A small-molecule ligand and the protein it binds are described below.
Small molecule (SMILES): CC(=O)N[C@H]1[C@H](O[C@H]2[C@H](O)[C@@H](NC(C)=O)CO[C@@H]2CO)O[C@H](CO)[C@@H](O)[C@@H]1O

Binding-site contacts:
Ligand atom C5 contacts residue ASN873 of chain 1.A at 3.7 Å.
Ligand atom N2 contacts residue ASN873 of chain 1.A at 2.9 Å (h-bond).
Ligand atom C5 contacts residue LEU876 of chain 1.A at 3.9 Å (hydrophobic).
Ligand atom C4 contacts residue ASN873 of chain 1.A at 4.3 Å.
Ligand atom O5 contacts residue LEU876 of chain 1.A at 3.9 Å.
Ligand atom C1 contacts residue THR875 of chain 1.A at 4.2 Å.
Ligand atom O6 contacts residue GLN1012 of chain 1.A at 3.4 Å (h-bond).
Ligand atom C2 contacts residue ASN873 of chain 1.A at 2.5 Å.
Ligand atom C8 contacts residue LEU876 of chain 1.A at 4.3 Å (hydrophobic).
Ligand atom C8 contacts residue GLN1012 of chain 1.A at 3.4 Å.
Ligand atom O7 contacts residue ASN873 of chain 1.A at 3.1 Å (h-bond).
Ligand atom C1 contacts residue ASN873 of chain 1.A at 1.4 Å.
Ligand atom O6 contacts residue LEU876 of chain 1.A at 4.2 Å.
Ligand atom C7 contacts residue ASN873 of chain 1.A at 3.2 Å.
Ligand atom C6 contacts residue LEU876 of chain 1.A at 3.7 Å (hydrophobic).
Ligand atom C6 contacts residue GLN1012 of chain 1.A at 3.4 Å.
Ligand atom C8 contacts residue ASN873 of chain 1.A at 4.3 Å.
Ligand atom C3 contacts residue ASN873 of chain 1.A at 3.8 Å.
Ligand atom O5 contacts residue ASN873 of chain 1.A at 2.4 Å (h-bond).

Sequence of chain 1.A:
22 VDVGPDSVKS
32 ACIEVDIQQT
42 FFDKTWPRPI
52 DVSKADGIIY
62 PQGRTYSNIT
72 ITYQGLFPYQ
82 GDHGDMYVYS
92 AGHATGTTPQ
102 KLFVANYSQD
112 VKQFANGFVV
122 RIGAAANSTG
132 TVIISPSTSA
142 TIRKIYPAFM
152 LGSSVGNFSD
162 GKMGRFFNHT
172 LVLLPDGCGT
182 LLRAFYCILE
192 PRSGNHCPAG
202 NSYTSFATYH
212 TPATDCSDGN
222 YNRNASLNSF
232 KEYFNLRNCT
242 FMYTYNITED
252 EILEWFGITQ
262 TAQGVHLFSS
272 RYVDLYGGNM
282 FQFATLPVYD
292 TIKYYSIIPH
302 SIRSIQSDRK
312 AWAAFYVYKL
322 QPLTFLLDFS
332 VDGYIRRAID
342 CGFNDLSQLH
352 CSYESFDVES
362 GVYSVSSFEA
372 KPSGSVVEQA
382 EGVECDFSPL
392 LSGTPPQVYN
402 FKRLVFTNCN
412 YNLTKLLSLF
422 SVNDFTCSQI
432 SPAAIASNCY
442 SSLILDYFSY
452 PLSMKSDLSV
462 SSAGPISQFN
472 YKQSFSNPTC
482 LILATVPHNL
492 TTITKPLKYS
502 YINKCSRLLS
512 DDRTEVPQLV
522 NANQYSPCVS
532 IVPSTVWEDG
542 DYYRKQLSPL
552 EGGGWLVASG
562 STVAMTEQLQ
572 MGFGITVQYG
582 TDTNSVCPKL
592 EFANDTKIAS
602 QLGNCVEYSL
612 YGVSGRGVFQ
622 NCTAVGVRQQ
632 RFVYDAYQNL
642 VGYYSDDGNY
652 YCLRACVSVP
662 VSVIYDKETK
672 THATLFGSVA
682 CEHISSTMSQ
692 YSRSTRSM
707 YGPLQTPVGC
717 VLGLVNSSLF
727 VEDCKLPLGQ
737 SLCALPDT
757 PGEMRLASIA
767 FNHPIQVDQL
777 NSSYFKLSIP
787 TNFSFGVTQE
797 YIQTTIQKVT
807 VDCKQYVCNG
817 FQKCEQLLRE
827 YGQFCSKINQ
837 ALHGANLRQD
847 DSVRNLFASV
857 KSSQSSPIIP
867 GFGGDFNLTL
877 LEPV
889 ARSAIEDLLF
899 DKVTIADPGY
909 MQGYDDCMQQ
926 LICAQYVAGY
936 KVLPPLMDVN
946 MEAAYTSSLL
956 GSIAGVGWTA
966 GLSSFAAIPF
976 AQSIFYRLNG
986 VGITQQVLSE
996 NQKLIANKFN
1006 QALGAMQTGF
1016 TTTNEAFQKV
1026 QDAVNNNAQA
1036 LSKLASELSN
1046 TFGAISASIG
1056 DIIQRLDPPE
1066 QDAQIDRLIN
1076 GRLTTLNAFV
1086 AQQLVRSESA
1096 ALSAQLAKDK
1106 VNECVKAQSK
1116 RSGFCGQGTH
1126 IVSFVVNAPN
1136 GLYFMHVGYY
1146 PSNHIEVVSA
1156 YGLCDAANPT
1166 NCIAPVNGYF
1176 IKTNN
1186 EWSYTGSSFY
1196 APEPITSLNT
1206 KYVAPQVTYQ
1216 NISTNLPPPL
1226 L